Binding-site contacts:
Ligand atom O7 contacts residue ASN331 of chain 1.A at 4.4 Å.
Ligand atom N2 contacts residue ASN331 of chain 1.A at 2.9 Å (h-bond).
Ligand atom C2 contacts residue ASN331 of chain 1.A at 2.4 Å.
Ligand atom C7 contacts residue ASN331 of chain 1.A at 3.5 Å.
Ligand atom C5 contacts residue ASN331 of chain 1.A at 3.7 Å.
Ligand atom C6 contacts residue THR581 of chain 1.A at 4.2 Å.
Ligand atom C6 contacts residue GLN580 of chain 1.A at 4.3 Å.
Ligand atom C3 contacts residue ASN331 of chain 1.A at 3.8 Å.
Ligand atom C4 contacts residue ASN331 of chain 1.A at 4.2 Å.
Ligand atom O5 contacts residue ASN331 of chain 1.A at 2.4 Å (h-bond).
Ligand atom C8 contacts residue ASN331 of chain 1.A at 3.7 Å.
Ligand atom C1 contacts residue ASN331 of chain 1.A at 1.4 Å.

The small molecule below binds the protein below.
Small molecule (SMILES): CC(=O)N[C@@H]1[C@@H](O)[C@H](O)[C@@H](CO)O[C@H]1O

Sequence of chain 1.A:
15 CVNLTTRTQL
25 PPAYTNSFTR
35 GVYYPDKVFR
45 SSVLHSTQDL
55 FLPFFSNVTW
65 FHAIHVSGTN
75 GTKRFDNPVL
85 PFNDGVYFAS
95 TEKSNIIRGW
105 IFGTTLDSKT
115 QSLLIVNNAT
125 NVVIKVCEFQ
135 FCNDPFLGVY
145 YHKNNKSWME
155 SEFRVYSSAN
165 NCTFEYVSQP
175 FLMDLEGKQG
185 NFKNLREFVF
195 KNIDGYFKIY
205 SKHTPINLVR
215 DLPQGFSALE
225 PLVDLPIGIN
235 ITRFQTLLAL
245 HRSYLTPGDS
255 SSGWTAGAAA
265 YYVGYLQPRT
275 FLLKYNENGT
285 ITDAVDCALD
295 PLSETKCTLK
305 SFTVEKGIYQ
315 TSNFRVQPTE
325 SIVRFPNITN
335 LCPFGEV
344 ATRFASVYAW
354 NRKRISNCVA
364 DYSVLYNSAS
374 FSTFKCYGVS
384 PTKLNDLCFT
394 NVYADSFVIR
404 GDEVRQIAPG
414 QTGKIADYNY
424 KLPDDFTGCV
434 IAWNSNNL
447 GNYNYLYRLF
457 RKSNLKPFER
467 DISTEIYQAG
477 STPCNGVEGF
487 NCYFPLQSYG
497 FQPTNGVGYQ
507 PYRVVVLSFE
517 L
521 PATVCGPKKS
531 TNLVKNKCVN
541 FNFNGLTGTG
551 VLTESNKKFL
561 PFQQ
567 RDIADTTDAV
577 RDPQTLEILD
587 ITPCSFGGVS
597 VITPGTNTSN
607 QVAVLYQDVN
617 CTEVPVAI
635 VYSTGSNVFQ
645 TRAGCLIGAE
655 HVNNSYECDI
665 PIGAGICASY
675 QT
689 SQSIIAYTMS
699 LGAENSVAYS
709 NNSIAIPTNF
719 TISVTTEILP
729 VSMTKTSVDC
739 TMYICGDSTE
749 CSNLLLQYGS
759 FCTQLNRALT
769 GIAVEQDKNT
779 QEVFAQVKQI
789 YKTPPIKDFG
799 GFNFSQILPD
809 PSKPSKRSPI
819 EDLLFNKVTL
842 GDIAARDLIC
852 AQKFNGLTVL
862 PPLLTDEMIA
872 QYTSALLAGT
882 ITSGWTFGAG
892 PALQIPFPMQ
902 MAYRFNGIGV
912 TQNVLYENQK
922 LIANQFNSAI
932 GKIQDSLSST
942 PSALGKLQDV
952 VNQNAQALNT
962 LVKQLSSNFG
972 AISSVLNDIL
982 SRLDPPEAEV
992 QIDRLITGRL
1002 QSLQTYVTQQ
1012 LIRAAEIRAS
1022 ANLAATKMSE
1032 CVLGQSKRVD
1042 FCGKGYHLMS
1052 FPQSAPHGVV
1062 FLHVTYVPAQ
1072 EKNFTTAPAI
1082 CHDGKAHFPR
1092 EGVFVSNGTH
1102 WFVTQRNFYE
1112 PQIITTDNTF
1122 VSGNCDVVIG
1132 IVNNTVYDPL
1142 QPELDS